Sequence of chain 1.L:
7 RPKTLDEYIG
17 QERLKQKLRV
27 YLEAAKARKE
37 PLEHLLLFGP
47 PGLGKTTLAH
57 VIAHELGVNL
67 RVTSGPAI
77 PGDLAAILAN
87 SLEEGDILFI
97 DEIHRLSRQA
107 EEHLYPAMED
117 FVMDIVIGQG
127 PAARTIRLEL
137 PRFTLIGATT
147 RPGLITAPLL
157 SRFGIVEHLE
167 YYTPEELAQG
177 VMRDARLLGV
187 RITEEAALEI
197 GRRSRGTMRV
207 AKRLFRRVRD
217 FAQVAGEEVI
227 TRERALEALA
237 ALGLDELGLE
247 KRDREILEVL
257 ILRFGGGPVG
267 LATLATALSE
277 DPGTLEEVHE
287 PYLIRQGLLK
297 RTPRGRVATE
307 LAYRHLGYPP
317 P

Binding-site contacts:
Ligand atom O2B contacts residue GLY50 of chain 1.L at 1.3 Å (h-bond).
Ligand atom C6 contacts residue ILE15 of chain 1.L at 2.3 Å (hydrophobic).
Ligand atom S1G contacts residue ARG158 of chain 1.K at 3.7 Å.
Ligand atom O2B contacts residue LEU49 of chain 1.L at 2.6 Å.
Ligand atom O1A contacts residue GLY50 of chain 1.L at 3.0 Å.
Ligand atom O3B contacts residue GLY48 of chain 1.L at 3.2 Å.
Ligand atom C5' contacts residue THR53 of chain 1.L at 3.9 Å.
Ligand atom O3G contacts residue GLY48 of chain 1.L at 1.3 Å (h-bond).
Ligand atom O3G contacts residue PRO47 of chain 1.L at 2.4 Å.
Ligand atom C4 contacts residue ILE15 of chain 1.L at 3.9 Å (hydrophobic).
Ligand atom N6 contacts residue TYR168 of chain 1.L at 3.5 Å (h-bond).
Ligand atom O2G contacts residue GLY48 of chain 1.L at 3.8 Å.
Ligand atom PG contacts residue GLY48 of chain 1.L at 2.8 Å.
Ligand atom O3B contacts residue GLY50 of chain 1.L at 3.2 Å (h-bond).
Ligand atom O1B contacts residue GLY50 of chain 1.L at 3.4 Å.
Ligand atom O1A contacts residue THR53 of chain 1.L at 3.0 Å (h-bond).
Ligand atom O2B contacts residue LYS51 of chain 1.L at 3.0 Å (salt-bridge).
Ligand atom N6 contacts residue ILE15 of chain 1.L at 2.7 Å.
Ligand atom N1 contacts residue ILE15 of chain 1.L at 1.4 Å.
Ligand atom N6 contacts residue TYR14 of chain 1.L at 3.6 Å.
Ligand atom O3B contacts residue LEU49 of chain 1.L at 3.4 Å (h-bond).
Ligand atom O1B contacts residue LYS51 of chain 1.L at 3.2 Å (salt-bridge).
Ligand atom C2' contacts residue THR53 of chain 1.L at 3.7 Å.
Ligand atom S1G contacts residue MG1 of chain 1.HA at 2.9 Å.
Ligand atom PG contacts residue PRO47 of chain 1.L at 3.9 Å.
Ligand atom PA contacts residue GLY50 of chain 1.L at 3.5 Å.
Ligand atom O3A contacts residue THR52 of chain 1.L at 3.8 Å.
Ligand atom C5 contacts residue ILE15 of chain 1.L at 3.5 Å (hydrophobic).
Ligand atom C2 contacts residue ILE15 of chain 1.L at 2.3 Å (hydrophobic).
Ligand atom O2G contacts residue MG1 of chain 1.HA at 3.2 Å.
Ligand atom O3G contacts residue MG1 of chain 1.HA at 3.4 Å.
Ligand atom O3G contacts residue LEU49 of chain 1.L at 3.3 Å (h-bond).
Ligand atom S1G contacts residue GLY48 of chain 1.L at 3.9 Å.
Ligand atom O2A contacts residue GLY50 of chain 1.L at 3.8 Å.
Ligand atom PG contacts residue MG1 of chain 1.HA at 3.3 Å.
Ligand atom PB contacts residue GLY50 of chain 1.L at 2.7 Å.
Ligand atom O3A contacts residue GLY50 of chain 1.L at 3.5 Å.
Ligand atom C2 contacts residue PRO8 of chain 1.L at 3.5 Å (hydrophobic).
Ligand atom PB contacts residue LYS51 of chain 1.L at 3.6 Å.
Ligand atom N3 contacts residue ILE15 of chain 1.L at 3.5 Å.

Sequence of chain 1.K:
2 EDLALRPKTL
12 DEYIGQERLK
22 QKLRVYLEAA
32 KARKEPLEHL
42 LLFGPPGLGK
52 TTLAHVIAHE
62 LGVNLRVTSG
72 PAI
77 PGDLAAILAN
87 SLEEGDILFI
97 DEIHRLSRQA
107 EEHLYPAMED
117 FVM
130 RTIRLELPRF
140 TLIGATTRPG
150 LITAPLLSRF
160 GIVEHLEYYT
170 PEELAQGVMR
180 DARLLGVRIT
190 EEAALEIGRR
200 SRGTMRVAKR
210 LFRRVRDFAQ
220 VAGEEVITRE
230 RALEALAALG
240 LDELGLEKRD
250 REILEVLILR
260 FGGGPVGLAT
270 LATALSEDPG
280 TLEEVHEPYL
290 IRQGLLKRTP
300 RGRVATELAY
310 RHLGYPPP

A small-molecule ligand and the protein it binds are described below.
Small molecule (SMILES): Nc1ncnc2c1ncn2[C@@H]1O[C@H](COP(=O)(O)OP(=O)(O)OP(O)(O)=S)[C@@H](O)[C@H]1O